Sequence of chain 1.B:
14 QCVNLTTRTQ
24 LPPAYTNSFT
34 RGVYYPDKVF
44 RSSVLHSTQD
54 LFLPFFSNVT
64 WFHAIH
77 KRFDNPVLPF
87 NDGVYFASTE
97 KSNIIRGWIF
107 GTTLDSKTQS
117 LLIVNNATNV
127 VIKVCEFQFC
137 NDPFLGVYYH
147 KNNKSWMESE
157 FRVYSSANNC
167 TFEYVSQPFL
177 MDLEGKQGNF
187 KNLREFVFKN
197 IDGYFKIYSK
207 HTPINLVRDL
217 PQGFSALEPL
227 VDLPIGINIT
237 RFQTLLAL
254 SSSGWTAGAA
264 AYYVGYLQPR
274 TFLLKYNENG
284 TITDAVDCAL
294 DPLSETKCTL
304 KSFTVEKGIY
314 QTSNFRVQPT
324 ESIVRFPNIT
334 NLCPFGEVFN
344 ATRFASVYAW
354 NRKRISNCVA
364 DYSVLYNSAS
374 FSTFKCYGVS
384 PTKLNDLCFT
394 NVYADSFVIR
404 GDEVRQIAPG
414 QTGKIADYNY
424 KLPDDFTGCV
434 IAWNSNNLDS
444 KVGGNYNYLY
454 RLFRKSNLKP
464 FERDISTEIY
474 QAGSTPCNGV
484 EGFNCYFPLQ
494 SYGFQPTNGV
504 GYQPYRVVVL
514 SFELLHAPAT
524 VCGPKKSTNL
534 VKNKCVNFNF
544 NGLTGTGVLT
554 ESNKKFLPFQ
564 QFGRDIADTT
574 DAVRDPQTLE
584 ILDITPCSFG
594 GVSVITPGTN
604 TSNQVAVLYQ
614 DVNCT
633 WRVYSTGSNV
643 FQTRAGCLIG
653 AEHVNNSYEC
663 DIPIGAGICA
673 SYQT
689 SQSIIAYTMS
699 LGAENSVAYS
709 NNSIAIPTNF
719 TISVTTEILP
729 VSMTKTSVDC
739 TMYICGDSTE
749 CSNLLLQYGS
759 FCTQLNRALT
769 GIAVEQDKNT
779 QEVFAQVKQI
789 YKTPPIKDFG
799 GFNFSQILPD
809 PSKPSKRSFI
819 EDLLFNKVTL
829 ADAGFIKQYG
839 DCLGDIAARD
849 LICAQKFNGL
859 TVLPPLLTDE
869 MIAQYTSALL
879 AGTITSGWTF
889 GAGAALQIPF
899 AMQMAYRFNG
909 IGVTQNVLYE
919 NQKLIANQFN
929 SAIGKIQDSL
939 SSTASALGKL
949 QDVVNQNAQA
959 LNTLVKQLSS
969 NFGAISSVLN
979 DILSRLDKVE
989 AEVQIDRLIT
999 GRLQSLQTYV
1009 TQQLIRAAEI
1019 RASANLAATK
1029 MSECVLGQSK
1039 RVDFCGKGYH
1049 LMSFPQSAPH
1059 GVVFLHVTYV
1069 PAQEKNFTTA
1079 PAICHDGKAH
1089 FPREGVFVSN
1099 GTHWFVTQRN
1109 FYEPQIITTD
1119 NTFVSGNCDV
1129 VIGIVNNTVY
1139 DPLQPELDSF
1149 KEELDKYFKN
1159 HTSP

Binding-site contacts:
Ligand atom O5 contacts residue ASN164 of chain 1.B at 2.8 Å (h-bond).
Ligand atom C6 contacts residue ASN165 of chain 1.B at 4.5 Å.
Ligand atom C5 contacts residue ASN165 of chain 1.B at 3.9 Å.
Ligand atom O7 contacts residue ASN165 of chain 1.B at 3.2 Å.
Ligand atom C8 contacts residue ALA352 of chain 1.A at 4.2 Å (hydrophobic).
Ligand atom O6 contacts residue ASN165 of chain 1.B at 4.0 Å.
Ligand atom C6 contacts residue ASN164 of chain 1.B at 3.2 Å.
Ligand atom C2 contacts residue ASN165 of chain 1.B at 2.7 Å.
Ligand atom C1 contacts residue ASN164 of chain 1.B at 3.8 Å.
Ligand atom C4 contacts residue ASN165 of chain 1.B at 4.4 Å.
Ligand atom C5 contacts residue ASN164 of chain 1.B at 3.6 Å.
Ligand atom C7 contacts residue ASN165 of chain 1.B at 3.4 Å.
Ligand atom C1 contacts residue GLU132 of chain 1.B at 4.0 Å.
Ligand atom O5 contacts residue ASN165 of chain 1.B at 2.6 Å (h-bond).
Ligand atom C3 contacts residue ASN165 of chain 1.B at 4.0 Å.
Ligand atom C8 contacts residue ILE468 of chain 1.A at 4.0 Å (hydrophobic).
Ligand atom N2 contacts residue ASN165 of chain 1.B at 3.1 Å (h-bond).
Ligand atom N2 contacts residue TYR351 of chain 1.A at 4.2 Å.
Ligand atom C8 contacts residue ASN165 of chain 1.B at 4.5 Å.
Ligand atom O6 contacts residue ASN164 of chain 1.B at 2.8 Å (h-bond).
Ligand atom C7 contacts residue ILE468 of chain 1.A at 4.3 Å (hydrophobic).
Ligand atom C8 contacts residue TYR351 of chain 1.A at 3.9 Å (hydrophobic).
Ligand atom C1 contacts residue ASN165 of chain 1.B at 1.7 Å.
Ligand atom N2 contacts residue ILE468 of chain 1.A at 4.2 Å.

The protein below binds the small molecule below.
Small molecule (SMILES): CC(=O)N[C@H]1[C@H](O[C@H]2[C@H](O)[C@@H](NC(C)=O)CO[C@@H]2CO)O[C@H](CO)[C@@H](O)[C@@H]1O

Sequence of chain 1.A:
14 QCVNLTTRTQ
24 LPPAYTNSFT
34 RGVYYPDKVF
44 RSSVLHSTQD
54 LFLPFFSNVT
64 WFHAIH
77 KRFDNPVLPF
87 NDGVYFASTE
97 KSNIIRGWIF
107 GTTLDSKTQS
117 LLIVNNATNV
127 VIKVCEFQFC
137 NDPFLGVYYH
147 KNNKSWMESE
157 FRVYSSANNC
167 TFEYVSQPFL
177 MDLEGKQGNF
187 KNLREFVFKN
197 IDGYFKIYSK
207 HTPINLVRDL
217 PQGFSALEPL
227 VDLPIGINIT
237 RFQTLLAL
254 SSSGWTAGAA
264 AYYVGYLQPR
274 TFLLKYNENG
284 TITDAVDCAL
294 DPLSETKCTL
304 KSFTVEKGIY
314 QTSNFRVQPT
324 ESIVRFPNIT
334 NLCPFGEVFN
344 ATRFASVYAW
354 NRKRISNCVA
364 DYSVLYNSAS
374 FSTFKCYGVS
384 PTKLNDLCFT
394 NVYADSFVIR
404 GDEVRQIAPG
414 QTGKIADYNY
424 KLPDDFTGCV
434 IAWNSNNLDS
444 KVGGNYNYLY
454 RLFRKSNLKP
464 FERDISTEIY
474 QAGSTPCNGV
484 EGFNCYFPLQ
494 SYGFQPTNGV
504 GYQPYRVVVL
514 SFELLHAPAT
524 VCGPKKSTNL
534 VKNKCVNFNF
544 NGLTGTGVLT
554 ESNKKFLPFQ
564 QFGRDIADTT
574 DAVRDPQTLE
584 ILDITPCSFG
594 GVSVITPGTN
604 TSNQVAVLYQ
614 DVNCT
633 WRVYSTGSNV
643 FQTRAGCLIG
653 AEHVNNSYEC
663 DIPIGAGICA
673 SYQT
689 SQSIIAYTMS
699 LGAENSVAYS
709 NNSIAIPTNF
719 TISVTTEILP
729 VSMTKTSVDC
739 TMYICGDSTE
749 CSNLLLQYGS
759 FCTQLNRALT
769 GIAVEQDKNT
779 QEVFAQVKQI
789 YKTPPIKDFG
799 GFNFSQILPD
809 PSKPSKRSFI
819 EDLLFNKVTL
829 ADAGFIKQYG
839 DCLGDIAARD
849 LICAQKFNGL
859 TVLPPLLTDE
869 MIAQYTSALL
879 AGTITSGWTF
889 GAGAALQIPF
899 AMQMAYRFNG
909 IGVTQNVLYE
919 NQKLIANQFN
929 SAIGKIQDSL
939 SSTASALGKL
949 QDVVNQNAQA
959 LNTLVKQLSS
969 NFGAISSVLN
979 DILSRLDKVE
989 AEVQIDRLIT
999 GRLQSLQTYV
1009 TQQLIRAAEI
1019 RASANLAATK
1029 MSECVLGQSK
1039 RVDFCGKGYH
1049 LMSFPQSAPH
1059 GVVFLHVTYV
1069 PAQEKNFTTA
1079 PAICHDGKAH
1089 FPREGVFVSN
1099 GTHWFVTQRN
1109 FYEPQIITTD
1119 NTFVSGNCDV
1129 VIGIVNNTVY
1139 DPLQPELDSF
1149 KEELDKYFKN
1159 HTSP